Sequence of chain 1.A:
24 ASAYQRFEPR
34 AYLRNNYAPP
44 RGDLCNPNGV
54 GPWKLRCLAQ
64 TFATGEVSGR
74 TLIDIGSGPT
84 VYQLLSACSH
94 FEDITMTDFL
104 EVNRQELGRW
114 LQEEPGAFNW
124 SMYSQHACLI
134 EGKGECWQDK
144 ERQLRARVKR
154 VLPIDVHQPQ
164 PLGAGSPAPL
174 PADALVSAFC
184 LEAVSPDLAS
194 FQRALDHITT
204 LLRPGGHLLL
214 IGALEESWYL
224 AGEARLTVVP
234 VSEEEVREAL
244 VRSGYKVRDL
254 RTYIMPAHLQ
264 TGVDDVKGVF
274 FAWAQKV

A small-molecule ligand and the protein it binds are described below.
Small molecule (SMILES): Nc1nc2cccc(O)c2[nH]1

Binding-site contacts:
Ligand atom CAC contacts residue VAL53 of chain 1.A at 3.9 Å (hydrophobic).
Ligand atom OAB contacts residue ASP267 of chain 1.A at 3.7 Å.
Ligand atom CAJ contacts residue ASN39 of chain 1.A at 4.0 Å.
Ligand atom NAG contacts residue PHE182 of chain 1.A at 3.6 Å.
Ligand atom CAH contacts residue ASN39 of chain 1.A at 3.9 Å.
Ligand atom CAC contacts residue LYS57 of chain 1.A at 3.6 Å.
Ligand atom CAJ contacts residue PHE182 of chain 1.A at 3.4 Å (hydrophobic).
Ligand atom CAI contacts residue ASN39 of chain 1.A at 4.2 Å.
Ligand atom CAK contacts residue PHE182 of chain 1.A at 3.6 Å (hydrophobic).
Ligand atom CAI contacts residue ARG44 of chain 1.A at 3.5 Å.
Ligand atom NAF contacts residue TYR40 of chain 1.A at 3.2 Å (h-bond).
Ligand atom CAH contacts residue TYR40 of chain 1.A at 4.3 Å (hydrophobic).
Ligand atom CAE contacts residue LYS57 of chain 1.A at 3.0 Å.
Ligand atom NAF contacts residue TYR35 of chain 1.A at 3.8 Å.
Ligand atom CAE contacts residue PHE182 of chain 1.A at 3.7 Å (hydrophobic).
Ligand atom NAA contacts residue PHE182 of chain 1.A at 3.5 Å.
Ligand atom CAD contacts residue VAL53 of chain 1.A at 4.2 Å (hydrophobic).
Ligand atom CAD contacts residue MET258 of chain 1.A at 3.4 Å (hydrophobic).
Ligand atom CAJ contacts residue TYR40 of chain 1.A at 3.9 Å (hydrophobic).
Ligand atom CAD contacts residue ARG44 of chain 1.A at 3.9 Å.
Ligand atom CAE contacts residue ASN39 of chain 1.A at 4.4 Å.
Ligand atom NAF contacts residue ASN39 of chain 1.A at 4.0 Å.
Ligand atom OAB contacts residue MET258 of chain 1.A at 3.3 Å.
Ligand atom NAA contacts residue TYR35 of chain 1.A at 2.8 Å (h-bond).
Ligand atom CAD contacts residue VAL272 of chain 1.A at 4.2 Å (hydrophobic).
Ligand atom CAI contacts residue MET258 of chain 1.A at 3.8 Å (hydrophobic).
Ligand atom NAG contacts residue ASN39 of chain 1.A at 3.7 Å.
Ligand atom OAB contacts residue ARG44 of chain 1.A at 3.2 Å (salt-bridge).
Ligand atom CAH contacts residue PHE182 of chain 1.A at 3.5 Å (hydrophobic).
Ligand atom CAJ contacts residue LYS57 of chain 1.A at 4.0 Å.
Ligand atom CAC contacts residue PHE182 of chain 1.A at 4.2 Å (hydrophobic).
Ligand atom OAB contacts residue VAL269 of chain 1.A at 3.4 Å.
Ligand atom CAH contacts residue TYR35 of chain 1.A at 3.6 Å (hydrophobic).
Ligand atom NAF contacts residue PHE182 of chain 1.A at 3.4 Å.
Ligand atom NAA contacts residue ASN39 of chain 1.A at 4.4 Å.
Ligand atom CAK contacts residue ARG44 of chain 1.A at 4.1 Å.
Ligand atom CAI contacts residue PHE182 of chain 1.A at 4.1 Å (hydrophobic).
Ligand atom CAK contacts residue ASN39 of chain 1.A at 3.7 Å.
Ligand atom CAD contacts residue PHE182 of chain 1.A at 4.4 Å (hydrophobic).
Ligand atom CAE contacts residue TYR40 of chain 1.A at 4.0 Å (hydrophobic).